Binding-site contacts:
Ligand atom O1D contacts residue GLY418 of chain 2.A at 3.5 Å.
Ligand atom O4' contacts residue LEU564 of chain 2.D at 3.6 Å.
Ligand atom O3D contacts residue LYS417 of chain 2.A at 3.4 Å.
Ligand atom O3A contacts residue ASN568 of chain 2.D at 3.4 Å (h-bond).
Ligand atom O2C contacts residue LYS417 of chain 2.A at 3.2 Å.
Ligand atom O3C contacts residue ARG206 of chain 2.A at 3.7 Å.
Ligand atom PB contacts residue ARG206 of chain 2.A at 3.3 Å.
Ligand atom C5 contacts residue ARG97 of chain 2.A at 3.7 Å.
Ligand atom PA contacts residue ARG585 of chain 2.D at 3.7 Å.
Ligand atom O1C contacts residue LYS417 of chain 2.A at 3.7 Å.
Ligand atom O3D contacts residue GLY418 of chain 2.A at 2.3 Å (h-bond).
Ligand atom O1A contacts residue ARG585 of chain 2.D at 2.5 Å (salt-bridge).
Ligand atom C8 contacts residue LEU562 of chain 2.D at 3.7 Å (hydrophobic).
Ligand atom O6 contacts residue ARG558 of chain 2.D at 2.9 Å (salt-bridge).
Ligand atom O2B contacts residue ARG565 of chain 2.D at 3.7 Å.
Ligand atom PA contacts residue ARG565 of chain 2.D at 3.8 Å.
Ligand atom O6 contacts residue LEU564 of chain 2.D at 3.8 Å.
Ligand atom PA contacts residue ASN568 of chain 2.D at 3.8 Å.
Ligand atom N7 contacts residue ARG97 of chain 2.A at 3.4 Å (salt-bridge).
Ligand atom O2A contacts residue ASN568 of chain 2.D at 2.9 Å (h-bond).
Ligand atom O2B contacts residue ARG585 of chain 2.D at 2.4 Å (salt-bridge).
Ligand atom O2A contacts residue ARG565 of chain 2.D at 2.9 Å (salt-bridge).
Ligand atom O3C contacts residue LYS417 of chain 2.A at 3.2 Å.
Ligand atom O2A contacts residue LEU564 of chain 2.D at 3.6 Å.
Ligand atom C8 contacts residue ARG558 of chain 2.D at 3.7 Å.
Ligand atom PD contacts residue GLY418 of chain 2.A at 3.7 Å.
Ligand atom O3B contacts residue ARG206 of chain 2.A at 2.7 Å (salt-bridge).
Ligand atom C6 contacts residue LEU564 of chain 2.D at 3.5 Å (hydrophobic).
Ligand atom C5 contacts residue LEU564 of chain 2.D at 3.6 Å (hydrophobic).
Ligand atom N7 contacts residue ARG558 of chain 2.D at 3.0 Å (salt-bridge).
Ligand atom N2 contacts residue ASN568 of chain 2.D at 3.6 Å.
Ligand atom O2D contacts residue ARG206 of chain 2.A at 3.0 Å (salt-bridge).
Ligand atom N1 contacts residue LEU564 of chain 2.D at 3.7 Å.
Ligand atom O1B contacts residue ARG206 of chain 2.A at 2.3 Å (salt-bridge).
Ligand atom O2C contacts residue ARG206 of chain 2.A at 3.0 Å (salt-bridge).
Ligand atom PC contacts residue ARG206 of chain 2.A at 3.8 Å.
Ligand atom O3A contacts residue ARG565 of chain 2.D at 3.5 Å.
Ligand atom C8 contacts residue ARG97 of chain 2.A at 3.5 Å.
Ligand atom O3' contacts residue ARG206 of chain 2.A at 3.8 Å.
Ligand atom PC contacts residue LYS417 of chain 2.A at 3.5 Å.

Sequence of chain 2.D:
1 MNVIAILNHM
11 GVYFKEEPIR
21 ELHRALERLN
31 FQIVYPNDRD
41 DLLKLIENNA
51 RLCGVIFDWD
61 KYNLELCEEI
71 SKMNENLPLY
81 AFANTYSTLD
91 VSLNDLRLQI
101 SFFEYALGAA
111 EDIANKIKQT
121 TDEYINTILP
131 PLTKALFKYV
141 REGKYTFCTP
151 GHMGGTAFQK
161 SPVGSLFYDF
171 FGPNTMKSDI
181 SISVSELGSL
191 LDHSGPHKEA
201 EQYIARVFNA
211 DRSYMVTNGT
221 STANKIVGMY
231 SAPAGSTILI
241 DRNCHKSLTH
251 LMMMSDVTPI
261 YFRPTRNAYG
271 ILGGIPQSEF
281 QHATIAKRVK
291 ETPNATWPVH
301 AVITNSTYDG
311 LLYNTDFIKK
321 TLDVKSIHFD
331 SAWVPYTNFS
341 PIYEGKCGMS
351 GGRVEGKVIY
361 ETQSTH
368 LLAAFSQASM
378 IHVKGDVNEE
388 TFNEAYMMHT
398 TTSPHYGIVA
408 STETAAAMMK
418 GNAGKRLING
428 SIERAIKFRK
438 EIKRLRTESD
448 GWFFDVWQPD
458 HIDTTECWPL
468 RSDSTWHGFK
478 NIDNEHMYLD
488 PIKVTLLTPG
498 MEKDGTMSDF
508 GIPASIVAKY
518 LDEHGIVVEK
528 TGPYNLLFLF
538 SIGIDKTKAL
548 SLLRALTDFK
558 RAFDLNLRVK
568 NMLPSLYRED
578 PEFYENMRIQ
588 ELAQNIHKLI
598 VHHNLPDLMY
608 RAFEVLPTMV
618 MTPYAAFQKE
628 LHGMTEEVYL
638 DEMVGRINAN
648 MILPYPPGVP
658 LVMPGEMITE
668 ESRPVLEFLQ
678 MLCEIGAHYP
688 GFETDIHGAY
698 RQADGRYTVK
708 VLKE

The protein below binds the small molecule below.
Small molecule (SMILES): Nc1nc2c(ncn2[C@@H]2O[C@H](CO[P](=O)(O)OP(=O)(O)O)[C@@H](O[P](=O)(O)OP(=O)(O)O)[C@H]2O)c(=O)[nH]1

Sequence of chain 2.A:
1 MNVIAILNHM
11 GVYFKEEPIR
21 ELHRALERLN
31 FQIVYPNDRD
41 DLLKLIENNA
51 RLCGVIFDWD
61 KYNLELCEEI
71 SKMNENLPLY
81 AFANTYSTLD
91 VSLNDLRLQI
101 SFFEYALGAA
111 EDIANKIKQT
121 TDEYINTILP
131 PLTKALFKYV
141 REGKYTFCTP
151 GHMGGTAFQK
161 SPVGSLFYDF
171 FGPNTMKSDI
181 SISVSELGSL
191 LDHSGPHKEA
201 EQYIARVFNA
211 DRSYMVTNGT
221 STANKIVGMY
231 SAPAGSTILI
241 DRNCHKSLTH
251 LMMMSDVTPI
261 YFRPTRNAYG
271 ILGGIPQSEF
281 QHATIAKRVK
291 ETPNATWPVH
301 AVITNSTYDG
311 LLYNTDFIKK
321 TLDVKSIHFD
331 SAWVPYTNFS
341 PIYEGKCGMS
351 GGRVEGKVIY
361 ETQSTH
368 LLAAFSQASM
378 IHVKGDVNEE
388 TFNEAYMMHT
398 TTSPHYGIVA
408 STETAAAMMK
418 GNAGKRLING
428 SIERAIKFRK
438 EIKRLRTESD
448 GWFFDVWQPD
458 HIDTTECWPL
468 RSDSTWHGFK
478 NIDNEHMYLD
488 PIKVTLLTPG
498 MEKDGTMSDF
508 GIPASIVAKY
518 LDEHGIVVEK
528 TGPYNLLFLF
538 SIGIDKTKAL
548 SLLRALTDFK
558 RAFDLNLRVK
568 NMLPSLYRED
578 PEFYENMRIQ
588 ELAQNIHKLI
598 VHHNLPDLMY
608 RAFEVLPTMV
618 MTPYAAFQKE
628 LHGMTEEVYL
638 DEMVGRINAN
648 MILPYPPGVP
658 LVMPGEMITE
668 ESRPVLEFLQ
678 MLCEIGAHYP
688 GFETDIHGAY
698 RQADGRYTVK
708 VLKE